Binding-site contacts:
Ligand atom C5 contacts residue THR122 of chain 1.A at 4.1 Å.
Ligand atom C2 contacts residue ASN120 of chain 1.A at 2.4 Å.
Ligand atom C1 contacts residue ASN120 of chain 1.A at 1.4 Å.
Ligand atom C7 contacts residue ILE158 of chain 1.A at 4.4 Å (hydrophobic).
Ligand atom O6 contacts residue PRO124 of chain 1.A at 3.6 Å.
Ligand atom N2 contacts residue ASN120 of chain 1.A at 2.8 Å (h-bond).
Ligand atom C1 contacts residue THR122 of chain 1.A at 3.8 Å.
Ligand atom O6 contacts residue GLY123 of chain 1.A at 4.2 Å.
Ligand atom C5 contacts residue ASN120 of chain 1.A at 3.7 Å.
Ligand atom C8 contacts residue ASN120 of chain 1.A at 4.2 Å.
Ligand atom C4 contacts residue ASN120 of chain 1.A at 4.2 Å.
Ligand atom O7 contacts residue ASN120 of chain 1.A at 2.9 Å (h-bond).
Ligand atom C8 contacts residue ILE158 of chain 1.A at 3.9 Å (hydrophobic).
Ligand atom O7 contacts residue HIS222 of chain 1.A at 3.8 Å.
Ligand atom O5 contacts residue ASN120 of chain 1.A at 2.4 Å (h-bond).
Ligand atom C3 contacts residue ASN120 of chain 1.A at 3.8 Å.
Ligand atom C8 contacts residue LEU163 of chain 1.A at 3.9 Å (hydrophobic).
Ligand atom C7 contacts residue ASN120 of chain 1.A at 3.0 Å.
Ligand atom C8 contacts residue SER160 of chain 1.A at 4.0 Å.
Ligand atom O6 contacts residue THR122 of chain 1.A at 4.1 Å.
Ligand atom O5 contacts residue THR122 of chain 1.A at 3.9 Å.
Ligand atom O7 contacts residue ILE158 of chain 1.A at 4.2 Å.

Sequence of chain 1.A:
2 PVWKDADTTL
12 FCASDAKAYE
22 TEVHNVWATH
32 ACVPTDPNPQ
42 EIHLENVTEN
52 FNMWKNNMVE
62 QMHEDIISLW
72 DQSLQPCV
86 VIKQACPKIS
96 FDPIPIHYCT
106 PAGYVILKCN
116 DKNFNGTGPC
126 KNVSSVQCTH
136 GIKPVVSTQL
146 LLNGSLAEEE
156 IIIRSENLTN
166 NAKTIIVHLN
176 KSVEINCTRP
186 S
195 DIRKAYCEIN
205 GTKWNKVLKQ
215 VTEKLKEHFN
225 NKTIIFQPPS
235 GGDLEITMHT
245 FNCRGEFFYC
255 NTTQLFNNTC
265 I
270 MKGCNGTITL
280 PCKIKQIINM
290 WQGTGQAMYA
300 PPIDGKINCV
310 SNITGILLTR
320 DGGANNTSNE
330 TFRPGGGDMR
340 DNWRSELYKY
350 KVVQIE

This small molecule binds to this protein.
Small molecule (SMILES): CC(=O)N[C@@H]1[C@@H](O)[C@H](O)[C@@H](CO)O[C@H]1O